A protein and the small-molecule ligand that binds it are described below.
Small molecule (SMILES): O=C(O)[C@@H]1CCCN1

Sequence of chain 2.B:
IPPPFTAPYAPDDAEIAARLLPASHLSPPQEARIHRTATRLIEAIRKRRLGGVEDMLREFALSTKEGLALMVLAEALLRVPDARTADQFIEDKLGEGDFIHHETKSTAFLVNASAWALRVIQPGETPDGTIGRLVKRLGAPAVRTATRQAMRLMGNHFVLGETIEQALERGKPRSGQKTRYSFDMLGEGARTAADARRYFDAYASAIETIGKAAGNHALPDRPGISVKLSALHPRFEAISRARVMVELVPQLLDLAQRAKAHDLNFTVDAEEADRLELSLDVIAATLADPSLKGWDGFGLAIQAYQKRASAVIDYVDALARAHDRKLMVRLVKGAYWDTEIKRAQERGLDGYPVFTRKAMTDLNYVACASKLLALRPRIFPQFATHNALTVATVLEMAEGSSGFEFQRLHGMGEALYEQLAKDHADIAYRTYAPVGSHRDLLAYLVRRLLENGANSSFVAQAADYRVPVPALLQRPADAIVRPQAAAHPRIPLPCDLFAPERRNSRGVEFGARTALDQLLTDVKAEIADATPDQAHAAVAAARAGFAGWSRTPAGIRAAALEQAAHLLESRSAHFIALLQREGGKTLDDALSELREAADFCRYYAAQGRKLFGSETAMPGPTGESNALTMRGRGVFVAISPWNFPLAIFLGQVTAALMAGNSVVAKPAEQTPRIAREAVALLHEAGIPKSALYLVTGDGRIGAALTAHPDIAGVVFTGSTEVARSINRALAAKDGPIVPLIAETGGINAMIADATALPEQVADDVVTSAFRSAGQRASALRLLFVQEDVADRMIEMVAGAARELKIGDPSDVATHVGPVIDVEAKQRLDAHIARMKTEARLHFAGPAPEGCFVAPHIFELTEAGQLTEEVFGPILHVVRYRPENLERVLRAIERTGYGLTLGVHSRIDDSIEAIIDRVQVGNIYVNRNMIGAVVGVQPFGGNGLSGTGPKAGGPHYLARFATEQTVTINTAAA

Binding-site contacts:
Ligand atom CA contacts residue ARG286 of chain 2.B at 4.2 Å.
Ligand atom O contacts residue ASP285 of chain 2.B at 4.5 Å.
Ligand atom CB contacts residue PHE247 of chain 2.B at 3.9 Å (hydrophobic).
Ligand atom OXT contacts residue ARG286 of chain 2.B at 3.4 Å (salt-bridge).
Ligand atom O contacts residue GLU248 of chain 2.B at 4.3 Å.
Ligand atom CB contacts residue ARG286 of chain 2.B at 3.7 Å.
Ligand atom CG contacts residue PRO245 of chain 2.B at 4.3 Å (hydrophobic).
Ligand atom C contacts residue ARG286 of chain 2.B at 3.4 Å.
Ligand atom OXT contacts residue ARG354 of chain 2.B at 4.1 Å.
Ligand atom O contacts residue PHE247 of chain 2.B at 3.7 Å.
Ligand atom C contacts residue PHE247 of chain 2.B at 4.3 Å (hydrophobic).
Ligand atom O contacts residue ARG286 of chain 2.B at 3.4 Å (salt-bridge).
Ligand atom CB contacts residue ARG246 of chain 2.B at 4.5 Å.
Ligand atom CB contacts residue GLU248 of chain 2.B at 3.6 Å.
Ligand atom CD contacts residue ARG246 of chain 2.B at 4.1 Å.
Ligand atom CG contacts residue ARG246 of chain 2.B at 3.7 Å.
Ligand atom CG contacts residue GLU248 of chain 2.B at 4.0 Å.
Ligand atom CA contacts residue GLU248 of chain 2.B at 4.0 Å.